Sequence of chain 1.A:
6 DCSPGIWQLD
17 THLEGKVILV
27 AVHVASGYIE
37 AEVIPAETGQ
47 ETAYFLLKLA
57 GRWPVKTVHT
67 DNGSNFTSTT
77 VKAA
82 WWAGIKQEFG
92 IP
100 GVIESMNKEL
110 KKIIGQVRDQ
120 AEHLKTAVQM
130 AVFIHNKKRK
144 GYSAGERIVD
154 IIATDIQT

Binding-site contacts:
Ligand atom O06 contacts residue ALA120 of chain 1.A at 3.6 Å.
Ligand atom C05 contacts residue HIS122 of chain 1.A at 3.9 Å.
Ligand atom C10 contacts residue THR125 of chain 1.A at 3.4 Å.
Ligand atom C16 contacts residue THR76 of chain 2.A at 3.7 Å.
Ligand atom O08 contacts residue THR125 of chain 1.A at 3.4 Å (h-bond).
Ligand atom C01 contacts residue GLU121 of chain 1.A at 3.7 Å.
Ligand atom C24 contacts residue MET129 of chain 1.A at 3.8 Å (hydrophobic).
Ligand atom C01 contacts residue GLN46 of chain 2.A at 3.9 Å.
Ligand atom O07 contacts residue ALA120 of chain 1.A at 3.9 Å.
Ligand atom C27 contacts residue THR76 of chain 2.A at 3.8 Å.
Ligand atom O06 contacts residue GLU121 of chain 1.A at 2.9 Å (salt-bridge).
Ligand atom C28 contacts residue THR76 of chain 2.A at 3.6 Å.
Ligand atom C01 contacts residue HIS122 of chain 1.A at 3.6 Å.
Ligand atom C09 contacts residue THR125 of chain 1.A at 3.8 Å.
Ligand atom O26 contacts residue LEU53 of chain 2.A at 3.6 Å.
Ligand atom C05 contacts residue GLU121 of chain 1.A at 3.6 Å.
Ligand atom C25 contacts residue LEU53 of chain 2.A at 3.6 Å (hydrophobic).
Ligand atom C31 contacts residue THR75 of chain 2.A at 3.9 Å.
Ligand atom C15 contacts residue THR76 of chain 2.A at 3.7 Å.
Ligand atom O08 contacts residue HIS122 of chain 1.A at 3.5 Å.
Ligand atom C12 contacts residue THR125 of chain 1.A at 3.9 Å.
Ligand atom C25 contacts residue TRP83 of chain 2.A at 3.7 Å (hydrophobic).
Ligand atom O26 contacts residue ALA79 of chain 2.A at 3.9 Å.
Ligand atom C05 contacts residue THR125 of chain 1.A at 3.4 Å.
Ligand atom O26 contacts residue ALA80 of chain 2.A at 3.5 Å.
Ligand atom C24 contacts residue TRP83 of chain 2.A at 3.6 Å (hydrophobic).
Ligand atom C16 contacts residue ALA80 of chain 2.A at 3.6 Å (hydrophobic).
Ligand atom C11 contacts residue THR76 of chain 2.A at 3.9 Å.
Ligand atom C21 contacts residue GLN119 of chain 1.A at 3.2 Å.
Ligand atom C15 contacts residue ALA79 of chain 2.A at 3.9 Å (hydrophobic).
Ligand atom C22 contacts residue GLN119 of chain 1.A at 3.7 Å.
Ligand atom O07 contacts residue HIS122 of chain 1.A at 3.0 Å (h-bond).
Ligand atom O07 contacts residue GLU121 of chain 1.A at 3.5 Å (salt-bridge).
Ligand atom C29 contacts residue THR76 of chain 2.A at 3.8 Å.
Ligand atom O07 contacts residue THR125 of chain 1.A at 2.6 Å (h-bond).
Ligand atom C04 contacts residue THR125 of chain 1.A at 3.6 Å.
Ligand atom C11 contacts residue GLN46 of chain 2.A at 3.8 Å.
Ligand atom C16 contacts residue ALA79 of chain 2.A at 3.9 Å (hydrophobic).
Ligand atom C12 contacts residue HIS122 of chain 1.A at 3.9 Å.
Ligand atom C32 contacts residue ALA79 of chain 2.A at 3.6 Å (hydrophobic).

Sequence of chain 2.A:
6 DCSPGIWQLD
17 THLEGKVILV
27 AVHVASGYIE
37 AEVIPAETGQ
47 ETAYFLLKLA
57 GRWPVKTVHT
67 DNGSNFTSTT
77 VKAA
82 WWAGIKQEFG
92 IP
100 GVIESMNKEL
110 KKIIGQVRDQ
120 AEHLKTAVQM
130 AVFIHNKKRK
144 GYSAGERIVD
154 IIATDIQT

This small molecule binds to this protein.
Small molecule (SMILES): Cc1nc2ccccc2c(-c2ccc3c4c(ccnc24)CCO3)c1[C@H](OC(C)(C)C)C(=O)O